A small-molecule ligand and the protein it binds are described below.
Small molecule (SMILES): CC(=O)N[C@H]1[C@H](O[C@H]2[C@H](O)[C@@H](NC(C)=O)CO[C@@H]2CO)O[C@H](CO)[C@@H](O)[C@@H]1O

Sequence of chain 3.A:
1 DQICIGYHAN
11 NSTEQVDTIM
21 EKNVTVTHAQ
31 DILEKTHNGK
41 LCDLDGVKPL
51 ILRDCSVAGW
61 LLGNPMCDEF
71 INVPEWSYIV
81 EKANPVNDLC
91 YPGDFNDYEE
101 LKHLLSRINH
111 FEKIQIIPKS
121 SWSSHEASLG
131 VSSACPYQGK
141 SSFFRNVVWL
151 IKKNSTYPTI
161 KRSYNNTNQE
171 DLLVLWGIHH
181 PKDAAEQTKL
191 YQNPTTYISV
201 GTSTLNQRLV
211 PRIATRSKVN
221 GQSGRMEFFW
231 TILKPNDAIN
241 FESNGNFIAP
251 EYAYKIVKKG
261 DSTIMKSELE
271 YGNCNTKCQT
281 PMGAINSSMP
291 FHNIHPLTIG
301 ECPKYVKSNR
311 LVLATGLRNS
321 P

Binding-site contacts:
Ligand atom C3 contacts residue ASN23 of chain 3.A at 3.9 Å.
Ligand atom O5 contacts residue ASN23 of chain 3.A at 2.3 Å (h-bond).
Ligand atom N2 contacts residue ASN23 of chain 3.A at 3.1 Å (h-bond).
Ligand atom C2 contacts residue ASN23 of chain 3.A at 2.6 Å.
Ligand atom O7 contacts residue ASN23 of chain 3.A at 3.6 Å.
Ligand atom O5 contacts residue GLN15 of chain 3.A at 4.2 Å.
Ligand atom C5 contacts residue ASN23 of chain 3.A at 3.6 Å.
Ligand atom C8 contacts residue LYS22 of chain 3.A at 3.5 Å.
Ligand atom C1 contacts residue ASN23 of chain 3.A at 1.4 Å.
Ligand atom C7 contacts residue ASN23 of chain 3.A at 3.6 Å.
Ligand atom C4 contacts residue ASN23 of chain 3.A at 4.2 Å.